A protein and the small-molecule ligand that binds it are described below.
Small molecule (SMILES): N/C=N\c1c(C(=O)O)ncn1[C@@H]1O[C@H](COP(=O)(O)O)[C@@H](O)[C@H]1O

Binding-site contacts:
Ligand atom O3 contacts residue ASP234 of chain 1.B at 2.5 Å (salt-bridge).
Ligand atom O3 contacts residue ALA49 of chain 1.B at 3.5 Å.
Ligand atom N1 contacts residue GLY283 of chain 1.B at 3.6 Å.
Ligand atom O4 contacts residue GLY235 of chain 1.B at 3.5 Å.
Ligand atom P1 contacts residue SER199 of chain 1.B at 3.6 Å.
Ligand atom O5 contacts residue GLY257 of chain 1.B at 2.7 Å (h-bond).
Ligand atom C2 contacts residue ILE200 of chain 1.B at 3.5 Å (hydrophobic).
Ligand atom C8 contacts residue TYR281 of chain 1.B at 3.5 Å (hydrophobic).
Ligand atom O5 contacts residue SER258 of chain 1.B at 3.5 Å (h-bond).
Ligand atom C1 contacts residue GLY283 of chain 1.B at 3.6 Å.
Ligand atom N3 contacts residue CYS201 of chain 1.B at 2.9 Å.
Ligand atom O9 contacts residue CYS201 of chain 1.B at 3.3 Å.
Ligand atom N1 contacts residue MET284 of chain 1.B at 2.9 Å (h-bond).
Ligand atom O9 contacts residue GLU311 of chain 1.B at 2.6 Å (salt-bridge).
Ligand atom O6 contacts residue TYR281 of chain 1.B at 2.5 Å (h-bond).
Ligand atom O9 contacts residue GLY312 of chain 1.B at 3.4 Å.
Ligand atom O1 contacts residue MET284 of chain 1.B at 3.1 Å (h-bond).
Ligand atom O1 contacts residue GLY283 of chain 1.B at 3.1 Å.
Ligand atom N4 contacts residue MPD1 of chain 1.X at 2.9 Å (h-bond).
Ligand atom C3 contacts residue MET51 of chain 1.B at 3.6 Å (hydrophobic).
Ligand atom C7 contacts residue ASP234 of chain 1.B at 3.6 Å.
Ligand atom N4 contacts residue THR203 of chain 1.B at 3.3 Å (h-bond).
Ligand atom O7 contacts residue GLY198 of chain 1.B at 3.4 Å.
Ligand atom O1 contacts residue GLY285 of chain 1.B at 2.5 Å (h-bond).
Ligand atom O2 contacts residue ASP234 of chain 1.B at 2.6 Å (salt-bridge).
Ligand atom C1 contacts residue GLY285 of chain 1.B at 3.5 Å.
Ligand atom C1 contacts residue GLU311 of chain 1.B at 3.6 Å.
Ligand atom C6 contacts residue ASP234 of chain 1.B at 3.5 Å.
Ligand atom O6 contacts residue SER258 of chain 1.B at 3.0 Å (h-bond).
Ligand atom O7 contacts residue SER199 of chain 1.B at 2.9 Å (h-bond).
Ligand atom C10 contacts residue CYS201 of chain 1.B at 2.1 Å (hydrophobic).
Ligand atom O4 contacts residue GLY198 of chain 1.B at 3.4 Å.
Ligand atom O1 contacts residue GLY312 of chain 1.B at 3.5 Å.
Ligand atom N4 contacts residue CYS201 of chain 1.B at 2.9 Å (h-bond).
Ligand atom C2 contacts residue MET284 of chain 1.B at 3.6 Å (hydrophobic).
Ligand atom C9 contacts residue ILE200 of chain 1.B at 3.5 Å (hydrophobic).
Ligand atom O1 contacts residue SER286 of chain 1.B at 3.6 Å.
Ligand atom O7 contacts residue GLY236 of chain 1.B at 2.9 Å (h-bond).
Ligand atom O6 contacts residue SER199 of chain 1.B at 2.7 Å (h-bond).
Ligand atom O3 contacts residue MET255 of chain 1.B at 3.6 Å (h-bond).

Sequence of chain 1.B:
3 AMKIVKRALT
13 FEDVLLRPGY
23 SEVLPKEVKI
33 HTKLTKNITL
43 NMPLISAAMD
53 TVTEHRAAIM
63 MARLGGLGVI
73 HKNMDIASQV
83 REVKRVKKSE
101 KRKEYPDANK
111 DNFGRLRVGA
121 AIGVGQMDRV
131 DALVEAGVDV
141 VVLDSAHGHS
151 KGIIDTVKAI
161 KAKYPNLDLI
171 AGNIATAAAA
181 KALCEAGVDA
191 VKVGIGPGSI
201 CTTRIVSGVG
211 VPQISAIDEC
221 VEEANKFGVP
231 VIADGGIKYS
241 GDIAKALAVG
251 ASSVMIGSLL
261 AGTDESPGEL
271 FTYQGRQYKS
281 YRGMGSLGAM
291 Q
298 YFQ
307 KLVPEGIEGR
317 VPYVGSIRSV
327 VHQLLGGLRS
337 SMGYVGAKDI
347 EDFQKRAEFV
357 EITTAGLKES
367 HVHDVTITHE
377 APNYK